Sequence of chain 1.A:
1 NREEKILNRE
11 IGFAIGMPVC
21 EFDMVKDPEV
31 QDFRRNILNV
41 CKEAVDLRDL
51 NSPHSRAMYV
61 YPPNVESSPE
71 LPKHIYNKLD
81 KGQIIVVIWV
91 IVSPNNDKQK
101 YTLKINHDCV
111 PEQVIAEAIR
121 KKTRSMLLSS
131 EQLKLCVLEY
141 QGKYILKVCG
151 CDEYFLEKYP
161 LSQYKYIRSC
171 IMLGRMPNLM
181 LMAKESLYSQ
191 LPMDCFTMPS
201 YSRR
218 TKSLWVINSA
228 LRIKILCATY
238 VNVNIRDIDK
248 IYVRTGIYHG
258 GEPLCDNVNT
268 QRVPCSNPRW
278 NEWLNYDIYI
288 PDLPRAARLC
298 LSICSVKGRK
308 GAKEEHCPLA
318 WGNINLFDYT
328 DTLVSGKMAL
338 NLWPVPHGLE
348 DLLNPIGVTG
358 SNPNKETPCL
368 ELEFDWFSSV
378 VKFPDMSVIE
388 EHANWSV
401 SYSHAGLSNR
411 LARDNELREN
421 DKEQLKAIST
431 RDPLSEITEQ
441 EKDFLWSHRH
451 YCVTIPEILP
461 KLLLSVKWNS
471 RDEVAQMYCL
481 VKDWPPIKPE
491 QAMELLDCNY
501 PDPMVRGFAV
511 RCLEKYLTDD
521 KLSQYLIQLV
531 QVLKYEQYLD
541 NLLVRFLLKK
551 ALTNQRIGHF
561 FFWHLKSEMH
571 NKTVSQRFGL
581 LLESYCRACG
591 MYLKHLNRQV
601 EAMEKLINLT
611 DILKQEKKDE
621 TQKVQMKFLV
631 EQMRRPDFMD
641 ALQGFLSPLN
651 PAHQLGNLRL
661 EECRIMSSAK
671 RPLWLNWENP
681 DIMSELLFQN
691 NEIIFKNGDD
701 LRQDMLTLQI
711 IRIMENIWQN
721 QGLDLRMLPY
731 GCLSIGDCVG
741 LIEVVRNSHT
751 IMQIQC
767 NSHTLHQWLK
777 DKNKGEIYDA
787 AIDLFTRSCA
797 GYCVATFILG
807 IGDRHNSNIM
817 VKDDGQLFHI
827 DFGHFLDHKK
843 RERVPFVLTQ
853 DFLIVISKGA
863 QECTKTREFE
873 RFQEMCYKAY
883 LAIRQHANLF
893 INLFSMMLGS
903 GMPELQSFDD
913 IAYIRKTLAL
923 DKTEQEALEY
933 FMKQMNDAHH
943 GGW

A protein and the small-molecule ligand that binds it are described below.
Small molecule (SMILES): CC(C)n1nc(-c2ccc3oc(N)nc3c2)c2c(N)ncnc21

Binding-site contacts:
Ligand atom C5 contacts residue ILE694 of chain 1.A at 3.9 Å (hydrophobic).
Ligand atom C12 contacts residue VAL745 of chain 1.A at 4.1 Å (hydrophobic).
Ligand atom C17 contacts residue MET816 of chain 1.A at 3.9 Å (hydrophobic).
Ligand atom C10 contacts residue ILE694 of chain 1.A at 4.1 Å (hydrophobic).
Ligand atom C16 contacts residue VAL745 of chain 1.A at 3.4 Å (hydrophobic).
Ligand atom C12 contacts residue ILE694 of chain 1.A at 4.0 Å (hydrophobic).
Ligand atom N21 contacts residue ILE742 of chain 1.A at 3.5 Å.
Ligand atom C15 contacts residue ILE826 of chain 1.A at 3.7 Å (hydrophobic).
Ligand atom N6 contacts residue TYR730 of chain 1.A at 2.8 Å (h-bond).
Ligand atom N20 contacts residue ASP827 of chain 1.A at 3.9 Å.
Ligand atom N11 contacts residue MET816 of chain 1.A at 3.6 Å.
Ligand atom N20 contacts residue ASP704 of chain 1.A at 3.2 Å (salt-bridge).
Ligand atom C16 contacts residue SER748 of chain 1.A at 3.8 Å.
Ligand atom O9 contacts residue ILE742 of chain 1.A at 3.9 Å.
Ligand atom C8 contacts residue ILE742 of chain 1.A at 3.8 Å (hydrophobic).
Ligand atom C22 contacts residue MET666 of chain 1.A at 3.5 Å (hydrophobic).
Ligand atom C23 contacts residue THR750 of chain 1.A at 3.7 Å.
Ligand atom C7 contacts residue ASP827 of chain 1.A at 3.9 Å.
Ligand atom O9 contacts residue ASP827 of chain 1.A at 3.6 Å.
Ligand atom C13 contacts residue ASP827 of chain 1.A at 3.9 Å.
Ligand atom C7 contacts residue TYR730 of chain 1.A at 3.8 Å (hydrophobic).
Ligand atom C13 contacts residue ILE742 of chain 1.A at 4.0 Å (hydrophobic).
Ligand atom O9 contacts residue LYS696 of chain 1.A at 3.5 Å (salt-bridge).
Ligand atom C1 contacts residue MET816 of chain 1.A at 3.8 Å (hydrophobic).
Ligand atom N11 contacts residue SER748 of chain 1.A at 4.0 Å.
Ligand atom N14 contacts residue VAL745 of chain 1.A at 2.9 Å (h-bond).
Ligand atom N14 contacts residue GLU743 of chain 1.A at 3.8 Å.
Ligand atom C4 contacts residue ILE694 of chain 1.A at 3.9 Å (hydrophobic).
Ligand atom C16 contacts residue VAL744 of chain 1.A at 4.1 Å (hydrophobic).
Ligand atom N21 contacts residue ILE694 of chain 1.A at 4.0 Å.
Ligand atom C8 contacts residue TYR730 of chain 1.A at 3.7 Å (hydrophobic).
Ligand atom C15 contacts residue TYR730 of chain 1.A at 4.0 Å (hydrophobic).
Ligand atom N3 contacts residue MET816 of chain 1.A at 4.0 Å.
Ligand atom C18 contacts residue ILE694 of chain 1.A at 3.9 Å (hydrophobic).
Ligand atom N21 contacts residue GLU743 of chain 1.A at 2.7 Å (salt-bridge).
Ligand atom C8 contacts residue ASP827 of chain 1.A at 4.0 Å.
Ligand atom C15 contacts residue ILE742 of chain 1.A at 4.0 Å (hydrophobic).
Ligand atom N6 contacts residue ASP827 of chain 1.A at 3.3 Å (salt-bridge).
Ligand atom C12 contacts residue GLU743 of chain 1.A at 3.6 Å.
Ligand atom N14 contacts residue VAL744 of chain 1.A at 3.6 Å.